This small molecule binds to this protein.
Small molecule (SMILES): CC(=O)N[C@@H]1[C@@H](O)[C@H](O)[C@@H](CO)O[C@H]1O

Sequence of chain 1.A:
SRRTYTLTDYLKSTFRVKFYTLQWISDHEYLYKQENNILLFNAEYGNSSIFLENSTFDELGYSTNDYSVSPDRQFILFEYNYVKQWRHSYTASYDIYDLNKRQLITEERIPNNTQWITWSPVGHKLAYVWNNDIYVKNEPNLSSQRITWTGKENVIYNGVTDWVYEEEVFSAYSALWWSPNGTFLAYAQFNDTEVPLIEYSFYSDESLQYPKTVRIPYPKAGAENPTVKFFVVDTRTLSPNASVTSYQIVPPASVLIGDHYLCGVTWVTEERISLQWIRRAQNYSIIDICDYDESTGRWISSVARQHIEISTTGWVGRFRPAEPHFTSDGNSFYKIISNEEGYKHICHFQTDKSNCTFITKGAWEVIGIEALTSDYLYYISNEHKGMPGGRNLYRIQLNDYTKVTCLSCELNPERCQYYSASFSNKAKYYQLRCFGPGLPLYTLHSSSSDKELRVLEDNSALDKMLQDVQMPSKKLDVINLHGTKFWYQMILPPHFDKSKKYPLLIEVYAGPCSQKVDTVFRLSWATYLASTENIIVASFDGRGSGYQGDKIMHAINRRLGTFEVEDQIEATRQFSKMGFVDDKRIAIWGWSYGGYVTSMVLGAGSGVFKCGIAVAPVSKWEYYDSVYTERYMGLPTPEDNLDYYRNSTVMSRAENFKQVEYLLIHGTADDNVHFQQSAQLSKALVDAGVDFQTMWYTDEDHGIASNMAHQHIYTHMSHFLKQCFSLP

Binding-site contacts:
Ligand atom O7 contacts residue ASN283 of chain 1.A at 3.4 Å (h-bond).
Ligand atom C8 contacts residue THR312 of chain 1.A at 3.9 Å.
Ligand atom C3 contacts residue ASN283 of chain 1.A at 3.9 Å.
Ligand atom O7 contacts residue SER311 of chain 1.A at 3.4 Å (h-bond).
Ligand atom C1 contacts residue ASN283 of chain 1.A at 1.4 Å.
Ligand atom C7 contacts residue SER311 of chain 1.A at 3.7 Å.
Ligand atom O5 contacts residue ASN283 of chain 1.A at 2.4 Å (h-bond).
Ligand atom O6 contacts residue ARG558 of chain 1.A at 4.3 Å.
Ligand atom C1 contacts residue ALA281 of chain 1.A at 4.3 Å (hydrophobic).
Ligand atom C5 contacts residue ASN283 of chain 1.A at 3.7 Å.
Ligand atom O5 contacts residue ALA281 of chain 1.A at 3.9 Å.
Ligand atom C8 contacts residue ILE310 of chain 1.A at 4.2 Å (hydrophobic).
Ligand atom C7 contacts residue ASN283 of chain 1.A at 3.4 Å.
Ligand atom C8 contacts residue SER311 of chain 1.A at 4.0 Å.
Ligand atom C4 contacts residue ASN283 of chain 1.A at 4.3 Å.
Ligand atom O6 contacts residue ASP640 of chain 1.A at 4.2 Å.
Ligand atom N2 contacts residue ASN283 of chain 1.A at 2.9 Å (h-bond).
Ligand atom C5 contacts residue ALA281 of chain 1.A at 4.2 Å (hydrophobic).
Ligand atom O7 contacts residue THR312 of chain 1.A at 3.7 Å.
Ligand atom C6 contacts residue ALA281 of chain 1.A at 4.3 Å (hydrophobic).
Ligand atom C2 contacts residue ASN283 of chain 1.A at 2.5 Å.